The small molecule below binds the protein below.
Small molecule (SMILES): CC(=O)N[C@@H]1[C@@H](O)[C@H](O)[C@@H](CO)O[C@H]1O

Sequence of chain 1.A:
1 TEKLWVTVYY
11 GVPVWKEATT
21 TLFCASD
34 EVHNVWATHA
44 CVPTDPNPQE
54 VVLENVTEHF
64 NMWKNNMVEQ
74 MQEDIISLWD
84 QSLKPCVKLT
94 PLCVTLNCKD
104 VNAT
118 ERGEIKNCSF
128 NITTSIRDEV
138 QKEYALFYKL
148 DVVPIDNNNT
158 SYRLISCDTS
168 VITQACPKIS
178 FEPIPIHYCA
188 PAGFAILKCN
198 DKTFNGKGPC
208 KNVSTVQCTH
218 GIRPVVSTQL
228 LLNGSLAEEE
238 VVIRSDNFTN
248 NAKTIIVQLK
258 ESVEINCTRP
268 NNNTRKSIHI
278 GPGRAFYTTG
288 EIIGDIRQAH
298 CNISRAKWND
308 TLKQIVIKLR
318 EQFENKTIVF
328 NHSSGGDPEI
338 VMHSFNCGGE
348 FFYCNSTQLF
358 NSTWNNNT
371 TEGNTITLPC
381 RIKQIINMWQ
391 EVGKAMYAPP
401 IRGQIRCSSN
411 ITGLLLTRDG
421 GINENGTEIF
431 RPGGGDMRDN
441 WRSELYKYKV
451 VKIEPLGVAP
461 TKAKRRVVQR

Binding-site contacts:
Ligand atom O7 contacts residue ASN363 of chain 1.A at 4.1 Å.
Ligand atom C3 contacts residue ASN363 of chain 1.A at 3.8 Å.
Ligand atom N2 contacts residue ASN363 of chain 1.A at 2.8 Å (h-bond).
Ligand atom O5 contacts residue ASN364 of chain 1.A at 4.0 Å.
Ligand atom C5 contacts residue ASN363 of chain 1.A at 3.4 Å.
Ligand atom C7 contacts residue ASN363 of chain 1.A at 3.5 Å.
Ligand atom C5 contacts residue ASN364 of chain 1.A at 4.2 Å.
Ligand atom C1 contacts residue ASN364 of chain 1.A at 4.4 Å.
Ligand atom O6 contacts residue ASN363 of chain 1.A at 4.5 Å.
Ligand atom O6 contacts residue ASN364 of chain 1.A at 2.1 Å.
Ligand atom C8 contacts residue ASN363 of chain 1.A at 4.4 Å.
Ligand atom O5 contacts residue ASN363 of chain 1.A at 2.5 Å (h-bond).
Ligand atom C2 contacts residue ASN363 of chain 1.A at 2.6 Å.
Ligand atom C1 contacts residue ASN363 of chain 1.A at 1.4 Å.
Ligand atom C4 contacts residue ASN363 of chain 1.A at 4.2 Å.
Ligand atom C6 contacts residue ASN364 of chain 1.A at 3.4 Å.